This small molecule binds to this protein.
Small molecule (SMILES): CC(=O)N[C@@H]1[C@@H](O)[C@H](O)[C@@H](CO)O[C@H]1O

Binding-site contacts:
Ligand atom C7 contacts residue ASP2 of chain 1.A at 4.0 Å.
Ligand atom C1 contacts residue ASN5 of chain 1.A at 1.4 Å.
Ligand atom O6 contacts residue ASN154 of chain 1.A at 3.7 Å.
Ligand atom C5 contacts residue ASN154 of chain 1.A at 3.5 Å.
Ligand atom O5 contacts residue ASN5 of chain 1.A at 2.2 Å (h-bond).
Ligand atom C5 contacts residue NAG1 of chain 1.D at 4.1 Å.
Ligand atom C4 contacts residue ASN154 of chain 1.A at 4.3 Å.
Ligand atom C5 contacts residue ASN5 of chain 1.A at 3.6 Å.
Ligand atom O3 contacts residue ASP2 of chain 1.A at 3.4 Å.
Ligand atom O3 contacts residue NAG1 of chain 1.D at 3.0 Å (h-bond).
Ligand atom C3 contacts residue ASP2 of chain 1.A at 4.3 Å.
Ligand atom O4 contacts residue ASN154 of chain 1.A at 4.1 Å.
Ligand atom C3 contacts residue PHE3 of chain 1.A at 4.3 Å (hydrophobic).
Ligand atom C1 contacts residue PHE3 of chain 1.A at 3.7 Å (hydrophobic).
Ligand atom O4 contacts residue NAG1 of chain 1.D at 2.4 Å.
Ligand atom C3 contacts residue NAG1 of chain 1.D at 3.7 Å.
Ligand atom N2 contacts residue PHE3 of chain 1.A at 2.8 Å (h-bond).
Ligand atom C7 contacts residue ASN5 of chain 1.A at 3.7 Å.
Ligand atom C4 contacts residue NAG1 of chain 1.D at 3.0 Å.
Ligand atom C7 contacts residue PHE3 of chain 1.A at 3.6 Å (hydrophobic).
Ligand atom C1 contacts residue ASN154 of chain 1.A at 4.0 Å.
Ligand atom C3 contacts residue ASN5 of chain 1.A at 3.8 Å.
Ligand atom C2 contacts residue ASN5 of chain 1.A at 2.5 Å.
Ligand atom O7 contacts residue ASN5 of chain 1.A at 4.1 Å.
Ligand atom C8 contacts residue PHE3 of chain 1.A at 3.5 Å (hydrophobic).
Ligand atom N2 contacts residue ASP2 of chain 1.A at 4.0 Å.
Ligand atom C6 contacts residue NAG1 of chain 1.D at 4.0 Å.
Ligand atom C8 contacts residue ASP2 of chain 1.A at 3.7 Å.
Ligand atom O5 contacts residue ASN154 of chain 1.A at 3.9 Å.
Ligand atom O6 contacts residue NAG1 of chain 1.D at 3.6 Å.
Ligand atom N2 contacts residue ASN5 of chain 1.A at 2.9 Å (h-bond).
Ligand atom C2 contacts residue PHE3 of chain 1.A at 3.7 Å (hydrophobic).
Ligand atom C4 contacts residue ASN5 of chain 1.A at 4.2 Å.

Sequence of chain 1.A:
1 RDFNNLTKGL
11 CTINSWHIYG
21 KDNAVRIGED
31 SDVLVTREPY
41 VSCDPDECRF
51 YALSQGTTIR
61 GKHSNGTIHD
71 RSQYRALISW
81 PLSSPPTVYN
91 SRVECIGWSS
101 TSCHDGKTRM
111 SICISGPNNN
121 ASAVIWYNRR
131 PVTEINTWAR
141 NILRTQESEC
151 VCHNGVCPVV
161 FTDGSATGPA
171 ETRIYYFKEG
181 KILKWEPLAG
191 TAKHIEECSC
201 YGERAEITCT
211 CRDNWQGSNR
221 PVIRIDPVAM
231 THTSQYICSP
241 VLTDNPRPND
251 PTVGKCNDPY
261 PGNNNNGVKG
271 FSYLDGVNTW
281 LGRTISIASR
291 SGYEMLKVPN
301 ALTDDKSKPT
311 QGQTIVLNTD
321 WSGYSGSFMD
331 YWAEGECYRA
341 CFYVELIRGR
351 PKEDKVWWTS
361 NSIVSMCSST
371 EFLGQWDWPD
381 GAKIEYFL